Sequence of chain 1.S:
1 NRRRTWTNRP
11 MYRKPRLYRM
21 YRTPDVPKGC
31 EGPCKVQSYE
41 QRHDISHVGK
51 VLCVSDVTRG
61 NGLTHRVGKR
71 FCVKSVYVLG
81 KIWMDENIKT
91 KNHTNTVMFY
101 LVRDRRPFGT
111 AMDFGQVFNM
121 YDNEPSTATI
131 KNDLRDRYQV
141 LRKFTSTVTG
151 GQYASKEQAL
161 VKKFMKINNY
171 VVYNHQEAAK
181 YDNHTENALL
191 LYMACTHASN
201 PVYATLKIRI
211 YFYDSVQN

A protein and the small-molecule ligand that binds it are described below.
Small molecule (SMILES): Nc1ccn([C@H]2C[C@H](O[P](=O)(O)OC[C@H]3O[C@@H](n4cnc5c(N)ncnc54)C[C@@H]3O[P](=O)(O)OC[C@H]3O[C@@H](n4cnc5c(N)ncnc54)C[C@@H]3O[P](=O)(O)OC[C@H]3O[C@@H](n4ccc(N)nc4=O)C[C@@H]3O[P](=O)(O)OC[C@H]3O[C@@H](n4ccc(N)nc4=O)C[C@@H]3O[P](=O)(O)OC[C@H]3O[C@@H](n4cnc5c(N)ncnc54)C[C@@H]3O[P](=O)(O)OC[C@H]3O[C@@H](n4ccc(N)nc4=O)C[C@@H]3O)[C@@H](COP(=O)=O)O2)c(=O)n1

Binding-site contacts:
Ligand atom C2 contacts residue PHE141 of chain 1.U at 3.5 Å (hydrophobic).
Ligand atom O3' contacts residue TYR188 of chain 1.U at 2.9 Å (h-bond).
Ligand atom O4' contacts residue ARG135 of chain 1.S at 3.7 Å.
Ligand atom C6 contacts residue CYS11 of chain 1.U at 3.6 Å (hydrophobic).
Ligand atom O3' contacts residue LEU141 of chain 1.S at 3.5 Å (h-bond).
Ligand atom O2 contacts residue TYR188 of chain 1.U at 3.1 Å.
Ligand atom N3 contacts residue PHE141 of chain 1.U at 3.6 Å.
Ligand atom OP2 contacts residue TYR188 of chain 1.U at 2.7 Å (h-bond).
Ligand atom P contacts residue TYR188 of chain 1.U at 3.4 Å.
Ligand atom N6 contacts residue PHE141 of chain 1.U at 3.4 Å.
Ligand atom N4 contacts residue SER52 of chain 1.U at 3.6 Å (h-bond).
Ligand atom N3 contacts residue ARG103 of chain 1.S at 3.7 Å.
Ligand atom C4 contacts residue PHE141 of chain 1.U at 3.4 Å (hydrophobic).
Ligand atom C3' contacts residue TYR188 of chain 1.U at 3.2 Å (hydrophobic).
Ligand atom OP1 contacts residue ASP136 of chain 1.S at 2.8 Å (salt-bridge).
Ligand atom O4' contacts residue ARG103 of chain 1.S at 3.4 Å (salt-bridge).
Ligand atom C5 contacts residue TYR190 of chain 1.U at 3.6 Å (hydrophobic).
Ligand atom OP1 contacts residue ARG142 of chain 1.S at 3.5 Å.
Ligand atom N1 contacts residue PHE141 of chain 1.U at 3.4 Å.
Ligand atom C5' contacts residue ARG103 of chain 1.S at 3.4 Å.
Ligand atom C8 contacts residue PHE141 of chain 1.U at 3.7 Å (hydrophobic).
Ligand atom OP1 contacts residue LYS143 of chain 1.S at 3.0 Å (salt-bridge).
Ligand atom C6 contacts residue PHE141 of chain 1.U at 3.4 Å (hydrophobic).
Ligand atom OP2 contacts residue TYR54 of chain 1.U at 2.6 Å (h-bond).
Ligand atom O5' contacts residue ARG135 of chain 1.S at 3.4 Å.
Ligand atom N7 contacts residue PHE141 of chain 1.U at 3.5 Å.
Ligand atom C4' contacts residue VAL140 of chain 1.S at 3.7 Å (hydrophobic).
Ligand atom OP2 contacts residue LYS143 of chain 1.S at 2.9 Å (salt-bridge).
Ligand atom C5 contacts residue PHE141 of chain 1.U at 3.4 Å (hydrophobic).
Ligand atom O3' contacts residue ASP136 of chain 1.S at 3.7 Å.
Ligand atom C2' contacts residue TYR188 of chain 1.U at 3.1 Å (hydrophobic).
Ligand atom OP1 contacts residue ARG135 of chain 1.S at 3.1 Å (salt-bridge).
Ligand atom C2' contacts residue CYS11 of chain 1.U at 3.6 Å (hydrophobic).
Ligand atom C4' contacts residue ARG105 of chain 1.S at 3.7 Å.
Ligand atom OP1 contacts residue ARG105 of chain 1.S at 2.9 Å (salt-bridge).
Ligand atom OP2 contacts residue ARG186 of chain 1.U at 3.0 Å (salt-bridge).
Ligand atom C5' contacts residue LYS143 of chain 1.S at 3.6 Å.
Ligand atom N4 contacts residue LYS51 of chain 1.U at 3.4 Å.
Ligand atom O3' contacts residue ARG105 of chain 1.S at 3.4 Å (salt-bridge).
Ligand atom C5' contacts residue ARG135 of chain 1.S at 3.6 Å.

Sequence of chain 1.U:
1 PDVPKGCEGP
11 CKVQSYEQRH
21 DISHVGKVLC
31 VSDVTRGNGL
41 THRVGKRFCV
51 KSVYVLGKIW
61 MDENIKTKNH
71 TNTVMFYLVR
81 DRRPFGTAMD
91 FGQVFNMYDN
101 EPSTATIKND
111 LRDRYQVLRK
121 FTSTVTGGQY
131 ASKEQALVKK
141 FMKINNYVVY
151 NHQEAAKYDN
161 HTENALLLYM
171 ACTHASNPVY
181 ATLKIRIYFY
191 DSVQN